Binding-site contacts:
Ligand atom C contacts residue TYR8 of chain 1.D at 3.2 Å (hydrophobic).
Ligand atom N contacts residue ASN78 of chain 1.D at 2.9 Å (h-bond).
Ligand atom OG contacts residue ARG63 of chain 1.D at 3.2 Å (salt-bridge).
Ligand atom C contacts residue TRP148 of chain 1.D at 3.5 Å (hydrophobic).
Ligand atom O contacts residue TRP148 of chain 1.D at 3.3 Å.
Ligand atom N contacts residue GLN71 of chain 1.D at 2.9 Å (h-bond).
Ligand atom N contacts residue MET6 of chain 1.D at 3.4 Å.
Ligand atom CB contacts residue TYR156 of chain 1.D at 3.5 Å (hydrophobic).
Ligand atom O contacts residue TYR157 of chain 1.D at 2.4 Å (h-bond).
Ligand atom CB contacts residue TRP168 of chain 1.D at 3.5 Å (hydrophobic).
Ligand atom O contacts residue TYR156 of chain 1.D at 2.8 Å (h-bond).
Ligand atom O contacts residue TYR85 of chain 1.D at 2.7 Å (h-bond).
Ligand atom O contacts residue TYR160 of chain 1.D at 2.7 Å (h-bond).
Ligand atom C contacts residue TYR85 of chain 1.D at 3.2 Å (hydrophobic).
Ligand atom O contacts residue TRP74 of chain 1.D at 3.0 Å (h-bond).
Ligand atom CB contacts residue TRP74 of chain 1.D at 3.3 Å (hydrophobic).
Ligand atom CA contacts residue TRP98 of chain 1.D at 3.5 Å (hydrophobic).
Ligand atom OXT contacts residue TYR85 of chain 1.D at 3.1 Å (h-bond).
Ligand atom N contacts residue TYR8 of chain 1.D at 3.3 Å (h-bond).
Ligand atom C contacts residue TYR100 of chain 1.D at 3.5 Å (hydrophobic).
Ligand atom CA contacts residue TYR8 of chain 1.D at 3.1 Å (hydrophobic).
Ligand atom CB contacts residue TYR100 of chain 1.D at 3.4 Å (hydrophobic).
Ligand atom CA contacts residue TYR172 of chain 1.D at 3.5 Å (hydrophobic).
Ligand atom CD contacts residue TYR8 of chain 1.D at 3.3 Å (hydrophobic).
Ligand atom C contacts residue TYR157 of chain 1.D at 3.5 Å (hydrophobic).
Ligand atom CE2 contacts residue TRP148 of chain 1.D at 3.5 Å (hydrophobic).
Ligand atom OG contacts residue ILE64 of chain 1.D at 3.3 Å.
Ligand atom O contacts residue THR144 of chain 1.D at 2.7 Å (h-bond).
Ligand atom CD2 contacts residue TRP148 of chain 1.D at 3.5 Å (hydrophobic).
Ligand atom O contacts residue LYS147 of chain 1.D at 3.5 Å.
Ligand atom N contacts residue TYR172 of chain 1.D at 2.8 Å (h-bond).
Ligand atom OXT contacts residue LYS147 of chain 1.D at 3.0 Å (salt-bridge).
Ligand atom CB contacts residue ASN78 of chain 1.D at 3.5 Å.
Ligand atom O contacts residue TRP148 of chain 1.D at 2.8 Å (h-bond).
Ligand atom N contacts residue TYR100 of chain 1.D at 3.0 Å (h-bond).
Ligand atom N contacts residue TYR8 of chain 1.D at 3.0 Å (h-bond).
Ligand atom O contacts residue ILE67 of chain 1.D at 3.2 Å.
Ligand atom CA contacts residue GLN71 of chain 1.D at 3.2 Å.
Ligand atom CA contacts residue TYR100 of chain 1.D at 3.2 Å (hydrophobic).
Ligand atom OE1 contacts residue ASN78 of chain 1.D at 3.0 Å (h-bond).

Sequence of chain 1.D:
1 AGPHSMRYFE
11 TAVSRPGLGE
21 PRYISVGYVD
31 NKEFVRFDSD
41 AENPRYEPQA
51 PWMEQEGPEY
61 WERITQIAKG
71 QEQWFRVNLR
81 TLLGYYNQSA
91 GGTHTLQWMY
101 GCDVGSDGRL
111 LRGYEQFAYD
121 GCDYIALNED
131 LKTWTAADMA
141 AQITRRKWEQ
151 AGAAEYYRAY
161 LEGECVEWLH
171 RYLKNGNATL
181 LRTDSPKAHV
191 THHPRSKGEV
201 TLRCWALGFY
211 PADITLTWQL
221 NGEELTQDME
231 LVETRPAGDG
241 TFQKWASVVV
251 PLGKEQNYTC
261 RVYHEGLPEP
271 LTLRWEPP

The protein below binds the small molecule below.
Small molecule (SMILES): C[C@H](NC(=O)[C@H](Cc1ccc(O)cc1)NC(=O)[C@H](CO)NC(=O)[C@@H]1CCCN1C(=O)[C@@H](N)CO)C(=O)N[C@@H](Cc1ccc(O)cc1)C(=O)N[C@@H](CC1=NC=NC1)C(=O)N[C@@H](CCC(N)=O)C(=O)N[C@@H](Cc1ccccc1)C(=O)O